Sequence of chain 2.A:
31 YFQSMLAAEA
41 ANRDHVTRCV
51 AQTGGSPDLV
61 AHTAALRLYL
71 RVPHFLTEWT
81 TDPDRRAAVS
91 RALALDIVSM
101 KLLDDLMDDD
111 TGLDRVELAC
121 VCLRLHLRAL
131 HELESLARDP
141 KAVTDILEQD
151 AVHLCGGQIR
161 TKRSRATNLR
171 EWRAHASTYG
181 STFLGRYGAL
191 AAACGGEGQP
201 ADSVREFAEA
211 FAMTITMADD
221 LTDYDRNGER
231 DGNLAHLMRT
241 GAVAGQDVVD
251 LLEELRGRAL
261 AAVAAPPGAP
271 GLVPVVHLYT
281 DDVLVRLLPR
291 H

Binding-site contacts:
Ligand atom O3B contacts residue ASP104 of chain 2.A at 3.6 Å.
Ligand atom C10 contacts residue LEU154 of chain 2.A at 3.6 Å (hydrophobic).
Ligand atom O2B contacts residue ASP223 of chain 2.A at 4.1 Å.
Ligand atom C9 contacts residue LEU103 of chain 2.A at 3.6 Å (hydrophobic).
Ligand atom C5 contacts residue MET100 of chain 2.A at 3.6 Å (hydrophobic).
Ligand atom PA contacts residue TYR69 of chain 2.A at 4.5 Å.
Ligand atom C4 contacts residue TYR179 of chain 2.A at 3.1 Å (hydrophobic).
Ligand atom C1 contacts residue TYR69 of chain 2.A at 4.4 Å (hydrophobic).
Ligand atom C7 contacts residue GLN158 of chain 2.A at 3.0 Å.
Ligand atom O1 contacts residue TYR69 of chain 2.A at 4.0 Å.
Ligand atom PA contacts residue ASP219 of chain 2.A at 4.3 Å.
Ligand atom O1B contacts residue LYS101 of chain 2.A at 3.2 Å.
Ligand atom C6 contacts residue GLN158 of chain 2.A at 3.5 Å.
Ligand atom C9 contacts residue GLN158 of chain 2.A at 4.2 Å.
Ligand atom C8 contacts residue GLN158 of chain 2.A at 3.4 Å.
Ligand atom C10 contacts residue GLN158 of chain 2.A at 3.8 Å.
Ligand atom C5 contacts residue PHE183 of chain 2.A at 4.0 Å (hydrophobic).
Ligand atom O3A contacts residue ASP219 of chain 2.A at 3.3 Å (salt-bridge).
Ligand atom O3A contacts residue TYR69 of chain 2.A at 4.4 Å.
Ligand atom O1B contacts residue TYR69 of chain 2.A at 3.8 Å.
Ligand atom PB contacts residue ASP219 of chain 2.A at 4.2 Å.
Ligand atom O1A contacts residue TYR69 of chain 2.A at 4.3 Å.
Ligand atom O3B contacts residue ASP108 of chain 2.A at 3.7 Å.
Ligand atom C6 contacts residue ASP104 of chain 2.A at 3.9 Å.
Ligand atom O1A contacts residue ASP219 of chain 2.A at 4.0 Å.
Ligand atom PB contacts residue ASP104 of chain 2.A at 4.1 Å.
Ligand atom C6 contacts residue MET100 of chain 2.A at 4.0 Å (hydrophobic).
Ligand atom C4 contacts residue PHE183 of chain 2.A at 3.5 Å (hydrophobic).
Ligand atom C8 contacts residue MET107 of chain 2.A at 4.3 Å (hydrophobic).
Ligand atom C9 contacts residue MET100 of chain 2.A at 4.4 Å (hydrophobic).
Ligand atom O1B contacts residue ASP104 of chain 2.A at 3.2 Å (salt-bridge).
Ligand atom O2A contacts residue TYR179 of chain 2.A at 3.2 Å.
Ligand atom C3 contacts residue PHE183 of chain 2.A at 4.0 Å (hydrophobic).
Ligand atom C2 contacts residue LYS101 of chain 2.A at 4.5 Å.
Ligand atom O2B contacts residue ASP219 of chain 2.A at 3.7 Å.
Ligand atom C9 contacts residue MET107 of chain 2.A at 3.6 Å (hydrophobic).
Ligand atom C5 contacts residue ASP104 of chain 2.A at 4.5 Å.

This protein binds this small molecule.
Small molecule (SMILES): CC(C)=CCC/C(C)=C/CO[P](=O)(O)OP(=O)(O)O